A small-molecule ligand and the protein it binds are described below.
Small molecule (SMILES): CCn1c(-c2cc(N3CCN(C4CC4)CC3)cnc2[C@H](C)OC)c2c3cc(ccc31)-c1csc(n1)C[C@H](NC(=O)C1[C@H]3COC[C@@H]13)C(=O)N1CCC[C@H](N1)C(=O)OCC(C)(C)C2

Sequence of chain 1.B:
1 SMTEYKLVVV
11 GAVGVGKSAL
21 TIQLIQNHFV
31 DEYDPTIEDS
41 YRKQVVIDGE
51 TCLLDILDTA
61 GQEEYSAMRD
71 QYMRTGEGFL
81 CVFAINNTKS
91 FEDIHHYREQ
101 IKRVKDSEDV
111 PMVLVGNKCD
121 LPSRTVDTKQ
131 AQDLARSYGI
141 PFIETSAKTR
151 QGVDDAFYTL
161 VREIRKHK

Sequence of chain 1.D:
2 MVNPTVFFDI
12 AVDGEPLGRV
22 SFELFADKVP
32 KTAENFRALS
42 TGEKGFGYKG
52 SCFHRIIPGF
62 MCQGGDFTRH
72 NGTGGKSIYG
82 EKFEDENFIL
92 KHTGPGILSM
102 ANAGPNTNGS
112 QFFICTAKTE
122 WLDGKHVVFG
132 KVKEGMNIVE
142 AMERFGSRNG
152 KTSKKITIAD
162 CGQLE

Binding-site contacts:
Ligand atom O1 contacts residue ASN103 of chain 1.D at 2.9 Å (h-bond).
Ligand atom C24 contacts residue TYR65 of chain 1.B at 3.5 Å (hydrophobic).
Ligand atom C44 contacts residue PHE61 of chain 1.D at 3.7 Å (hydrophobic).
Ligand atom O1 contacts residue ALA102 of chain 1.D at 3.1 Å.
Ligand atom C38 contacts residue TRP122 of chain 1.D at 3.6 Å (hydrophobic).
Ligand atom O1 contacts residue HIS127 of chain 1.D at 3.1 Å.
Ligand atom C31 contacts residue PHE61 of chain 1.D at 3.5 Å (hydrophobic).
Ligand atom C22 contacts residue ALA60 of chain 1.B at 3.7 Å (hydrophobic).
Ligand atom C3 contacts residue PHE114 of chain 1.D at 3.3 Å (hydrophobic).
Ligand atom C18 contacts residue ILE37 of chain 1.B at 3.7 Å (hydrophobic).
Ligand atom C16 contacts residue GLN62 of chain 1.B at 3.5 Å.
Ligand atom C22 contacts residue ILE37 of chain 1.B at 3.6 Å (hydrophobic).
Ligand atom O6 contacts residue ILE37 of chain 1.B at 3.7 Å.
Ligand atom N1 contacts residue GLN64 of chain 1.D at 2.9 Å (h-bond).
Ligand atom C21 contacts residue ALA60 of chain 1.B at 3.6 Å (hydrophobic).
Ligand atom C12 contacts residue GLN112 of chain 1.D at 3.7 Å.
Ligand atom C42 contacts residue TYR65 of chain 1.B at 3.5 Å (hydrophobic).
Ligand atom C4 contacts residue PHE114 of chain 1.D at 3.5 Å (hydrophobic).
Ligand atom C22 contacts residue THR36 of chain 1.B at 3.4 Å.
Ligand atom C33 contacts residue MET68 of chain 1.B at 3.7 Å (hydrophobic).
Ligand atom C8 contacts residue ASN103 of chain 1.D at 3.5 Å.
Ligand atom C30 contacts residue ARG149 of chain 1.D at 3.5 Å.
Ligand atom N3 contacts residue ASN103 of chain 1.D at 2.9 Å (h-bond).
Ligand atom N7 contacts residue MET68 of chain 1.B at 3.4 Å (h-bond).
Ligand atom C17 contacts residue ILE37 of chain 1.B at 3.4 Å (hydrophobic).
Ligand atom C32 contacts residue MET68 of chain 1.B at 3.4 Å (hydrophobic).
Ligand atom S1 contacts residue PRO35 of chain 1.B at 3.5 Å.
Ligand atom O2 contacts residue GLN64 of chain 1.D at 3.0 Å (h-bond).
Ligand atom N2 contacts residue GLN64 of chain 1.D at 3.3 Å (h-bond).
Ligand atom C7 contacts residue ASN103 of chain 1.D at 3.7 Å.
Ligand atom O2 contacts residue ARG56 of chain 1.D at 3.0 Å (salt-bridge).
Ligand atom C15 contacts residue ILE37 of chain 1.B at 3.6 Å (hydrophobic).
Ligand atom C40 contacts residue MET68 of chain 1.B at 3.6 Å (hydrophobic).
Ligand atom C11 contacts residue PRO35 of chain 1.B at 3.7 Å (hydrophobic).
Ligand atom O6 contacts residue MET62 of chain 1.D at 3.4 Å.
Ligand atom O6 contacts residue ARG56 of chain 1.D at 3.4 Å.
Ligand atom C16 contacts residue THR36 of chain 1.B at 3.4 Å.
Ligand atom C18 contacts residue TYR65 of chain 1.B at 3.5 Å (hydrophobic).
Ligand atom C19 contacts residue TYR65 of chain 1.B at 3.4 Å (hydrophobic).
Ligand atom N1 contacts residue ARG56 of chain 1.D at 3.7 Å.